Sequence of chain 50.A:
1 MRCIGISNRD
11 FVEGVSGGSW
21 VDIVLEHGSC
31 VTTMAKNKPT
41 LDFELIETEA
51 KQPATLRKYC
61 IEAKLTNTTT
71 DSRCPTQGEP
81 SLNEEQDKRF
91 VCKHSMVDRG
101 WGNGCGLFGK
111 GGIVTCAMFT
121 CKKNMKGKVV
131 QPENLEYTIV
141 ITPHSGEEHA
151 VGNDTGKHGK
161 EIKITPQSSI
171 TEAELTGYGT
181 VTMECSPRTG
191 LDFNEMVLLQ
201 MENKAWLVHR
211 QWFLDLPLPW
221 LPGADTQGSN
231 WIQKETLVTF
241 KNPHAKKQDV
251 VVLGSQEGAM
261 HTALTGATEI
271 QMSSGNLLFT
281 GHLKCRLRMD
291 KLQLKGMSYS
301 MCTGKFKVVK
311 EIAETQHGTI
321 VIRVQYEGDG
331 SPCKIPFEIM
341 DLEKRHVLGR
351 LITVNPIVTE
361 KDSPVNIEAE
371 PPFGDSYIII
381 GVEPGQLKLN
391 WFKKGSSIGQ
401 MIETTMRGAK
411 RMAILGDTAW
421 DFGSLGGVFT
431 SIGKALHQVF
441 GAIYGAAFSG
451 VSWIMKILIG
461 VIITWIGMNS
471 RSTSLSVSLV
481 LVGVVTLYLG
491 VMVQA

The protein below binds the small molecule below.
Small molecule (SMILES): CC(=O)N[C@H]1[C@H](O[C@H]2[C@H](O)[C@@H](NC(C)=O)CO[C@@H]2CO)O[C@H](CO)[C@@H](O)[C@@H]1O

Sequence of chain 4.A:
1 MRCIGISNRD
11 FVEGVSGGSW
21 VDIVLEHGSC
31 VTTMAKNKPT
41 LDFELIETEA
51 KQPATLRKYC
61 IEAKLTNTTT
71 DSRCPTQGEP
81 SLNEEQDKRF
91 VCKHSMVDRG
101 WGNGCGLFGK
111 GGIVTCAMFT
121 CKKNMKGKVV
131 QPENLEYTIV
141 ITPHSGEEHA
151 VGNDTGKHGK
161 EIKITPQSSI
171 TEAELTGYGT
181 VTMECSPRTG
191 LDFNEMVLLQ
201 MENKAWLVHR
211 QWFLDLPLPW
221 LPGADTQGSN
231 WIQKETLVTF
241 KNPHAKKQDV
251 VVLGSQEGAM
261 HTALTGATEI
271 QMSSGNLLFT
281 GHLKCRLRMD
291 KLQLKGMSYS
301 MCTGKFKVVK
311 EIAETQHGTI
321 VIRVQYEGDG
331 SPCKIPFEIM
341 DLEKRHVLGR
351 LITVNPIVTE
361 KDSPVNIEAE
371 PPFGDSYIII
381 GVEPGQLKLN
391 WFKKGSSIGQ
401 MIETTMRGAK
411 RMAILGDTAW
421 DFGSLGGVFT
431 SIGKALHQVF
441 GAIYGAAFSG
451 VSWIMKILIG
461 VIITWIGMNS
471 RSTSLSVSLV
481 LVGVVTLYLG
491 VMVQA

Binding-site contacts:
Ligand atom C2 contacts residue ASN153 of chain 4.A at 2.6 Å.
Ligand atom O5 contacts residue ASN153 of chain 4.A at 2.2 Å (h-bond).
Ligand atom C5 contacts residue GLY156 of chain 4.A at 4.3 Å.
Ligand atom C5 contacts residue HIS149 of chain 4.A at 3.6 Å.
Ligand atom C7 contacts residue ASN153 of chain 4.A at 4.1 Å.
Ligand atom C1 contacts residue HIS149 of chain 4.A at 3.5 Å.
Ligand atom C3 contacts residue ASN153 of chain 4.A at 3.9 Å.
Ligand atom C7 contacts residue HIS149 of chain 4.A at 4.3 Å.
Ligand atom O6 contacts residue HIS149 of chain 4.A at 3.2 Å.
Ligand atom C6 contacts residue HIS149 of chain 4.A at 4.3 Å.
Ligand atom O5 contacts residue THR155 of chain 4.A at 3.4 Å (h-bond).
Ligand atom C2 contacts residue HIS149 of chain 4.A at 3.5 Å.
Ligand atom O6 contacts residue HIS158 of chain 4.A at 4.2 Å.
Ligand atom N2 contacts residue ASN153 of chain 4.A at 3.1 Å (h-bond).
Ligand atom C1 contacts residue HIS158 of chain 4.A at 4.1 Å.
Ligand atom C4 contacts residue HIS149 of chain 4.A at 3.4 Å.
Ligand atom O7 contacts residue HIS149 of chain 4.A at 3.3 Å.
Ligand atom C5 contacts residue HIS158 of chain 4.A at 4.4 Å.
Ligand atom C4 contacts residue ASN153 of chain 4.A at 4.2 Å.
Ligand atom O5 contacts residue HIS158 of chain 4.A at 3.4 Å.
Ligand atom C6 contacts residue GLY156 of chain 4.A at 4.0 Å.
Ligand atom C6 contacts residue HIS158 of chain 4.A at 4.2 Å.
Ligand atom N2 contacts residue HIS149 of chain 4.A at 4.3 Å.
Ligand atom O5 contacts residue GLY156 of chain 4.A at 4.2 Å.
Ligand atom C8 contacts residue ASN153 of chain 4.A at 4.4 Å.
Ligand atom C5 contacts residue ASN153 of chain 4.A at 3.6 Å.
Ligand atom O4 contacts residue HIS149 of chain 4.A at 4.3 Å.
Ligand atom C5 contacts residue THR155 of chain 4.A at 4.0 Å.
Ligand atom C1 contacts residue ASN153 of chain 4.A at 1.4 Å.
Ligand atom C1 contacts residue THR155 of chain 4.A at 3.3 Å.
Ligand atom C3 contacts residue HIS149 of chain 4.A at 4.0 Å.
Ligand atom C8 contacts residue GLY102 of chain 50.A at 3.6 Å.
Ligand atom O5 contacts residue HIS149 of chain 4.A at 3.6 Å.
Ligand atom O3 contacts residue HIS149 of chain 4.A at 4.0 Å.